Binding-site contacts:
Ligand atom N6A contacts residue ALA180 of chain 1.B at 3.5 Å.
Ligand atom N6A contacts residue ASN177 of chain 1.B at 3.0 Å (h-bond).
Ligand atom O1F contacts residue SER15 of chain 1.B at 3.6 Å.
Ligand atom N1A contacts residue GLY179 of chain 1.B at 3.4 Å (h-bond).
Ligand atom O2F contacts residue SER18 of chain 1.B at 2.8 Å (h-bond).
Ligand atom O1F contacts residue GLY16 of chain 1.B at 3.0 Å (h-bond).
Ligand atom O3E contacts residue LYS17 of chain 1.B at 3.6 Å.
Ligand atom N6A contacts residue ARG142 of chain 1.B at 3.4 Å (salt-bridge).
Ligand atom C2D contacts residue ASP147 of chain 1.B at 3.4 Å.
Ligand atom O2E contacts residue GLY16 of chain 1.B at 3.2 Å.
Ligand atom C3B contacts residue ARG146 of chain 1.B at 3.3 Å.
Ligand atom C2G contacts residue ILE157 of chain 1.B at 3.6 Å (hydrophobic).
Ligand atom N6A contacts residue PRO181 of chain 1.B at 3.3 Å (h-bond).
Ligand atom O2G contacts residue ILE13 of chain 1.B at 3.5 Å.
Ligand atom N1A contacts residue ARG142 of chain 1.B at 3.3 Å (salt-bridge).
Ligand atom N1A contacts residue PRO181 of chain 1.B at 3.5 Å.
Ligand atom O2D contacts residue ASP147 of chain 1.B at 2.8 Å (salt-bridge).
Ligand atom O2G contacts residue LYS17 of chain 1.B at 2.9 Å (salt-bridge).
Ligand atom O1F contacts residue LYS17 of chain 1.B at 2.8 Å (salt-bridge).
Ligand atom O2E contacts residue THR19 of chain 1.B at 2.6 Å (h-bond).
Ligand atom O1G contacts residue GLY14 of chain 1.B at 2.6 Å (h-bond).
Ligand atom O3B contacts residue ARG146 of chain 1.B at 2.8 Å.
Ligand atom O3D contacts residue ASP147 of chain 1.B at 3.2 Å (salt-bridge).
Ligand atom O4B contacts residue ARG142 of chain 1.B at 3.7 Å.
Ligand atom N6G contacts residue GLN161 of chain 1.B at 3.5 Å (h-bond).
Ligand atom C2A contacts residue ARG142 of chain 1.B at 3.6 Å.
Ligand atom C6A contacts residue GLY179 of chain 1.B at 3.5 Å.
Ligand atom O2F contacts residue LYS17 of chain 1.B at 3.3 Å (salt-bridge).
Ligand atom N7A contacts residue ASN177 of chain 1.B at 3.1 Å (h-bond).
Ligand atom PF contacts residue LYS17 of chain 1.B at 3.4 Å.
Ligand atom C4D contacts residue ARG146 of chain 1.B at 3.6 Å.
Ligand atom O3E contacts residue GLY16 of chain 1.B at 3.3 Å.
Ligand atom C5A contacts residue ARG142 of chain 1.B at 3.6 Å.
Ligand atom O3D contacts residue ARG146 of chain 1.B at 3.2 Å (salt-bridge).
Ligand atom N3A contacts residue ARG142 of chain 1.B at 3.6 Å.
Ligand atom C4B contacts residue ARG146 of chain 1.B at 3.4 Å.
Ligand atom O2E contacts residue SER18 of chain 1.B at 3.5 Å (h-bond).
Ligand atom N6A contacts residue GLY179 of chain 1.B at 2.8 Å (h-bond).
Ligand atom C8A contacts residue THR19 of chain 1.B at 3.5 Å.
Ligand atom C6A contacts residue ARG142 of chain 1.B at 3.3 Å.

Sequence of chain 1.B:
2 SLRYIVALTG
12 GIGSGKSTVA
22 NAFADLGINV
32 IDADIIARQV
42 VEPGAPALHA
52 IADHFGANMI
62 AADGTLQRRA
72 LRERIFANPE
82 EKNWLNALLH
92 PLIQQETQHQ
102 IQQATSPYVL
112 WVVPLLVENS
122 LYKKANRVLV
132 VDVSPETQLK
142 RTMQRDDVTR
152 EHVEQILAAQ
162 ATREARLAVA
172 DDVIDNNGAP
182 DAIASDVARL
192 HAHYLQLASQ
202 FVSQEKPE

This protein binds this small molecule.
Small molecule (SMILES): Nc1ncnc2c1ncn2[C@@H]1O[C@H](CO[P](=O)(O)OP(=O)(O)O[P](=O)(O)OC[C@H]2O[C@@H](n3cnc4c(N)ncnc43)[C@H](O)[C@@H]2O)[C@@H](O)[C@H]1O